Sequence of chain 1.E:
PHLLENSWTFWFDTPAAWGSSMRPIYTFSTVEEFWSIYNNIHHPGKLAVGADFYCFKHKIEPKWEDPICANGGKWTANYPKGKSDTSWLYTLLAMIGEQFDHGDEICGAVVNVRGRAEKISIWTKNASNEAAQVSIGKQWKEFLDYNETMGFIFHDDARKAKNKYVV

Binding-site contacts:
Ligand atom O4' contacts residue TRP25 of chain 1.E at 3.2 Å.
Ligand atom C2 contacts residue TRP25 of chain 1.E at 3.5 Å (hydrophobic).
Ligand atom N2 contacts residue GLU72 of chain 1.E at 3.0 Å (salt-bridge).
Ligand atom C6 contacts residue TRP71 of chain 1.E at 3.4 Å (hydrophobic).
Ligand atom C6 contacts residue TRP25 of chain 1.E at 3.2 Å (hydrophobic).
Ligand atom PB contacts residue ARG121 of chain 1.E at 4.0 Å.
Ligand atom C8 contacts residue TRP71 of chain 1.E at 3.8 Å (hydrophobic).
Ligand atom N1 contacts residue TRP71 of chain 1.E at 3.4 Å.
Ligand atom CM7 contacts residue TRP130 of chain 1.E at 3.8 Å (hydrophobic).
Ligand atom CM7 contacts residue TRP25 of chain 1.E at 3.6 Å (hydrophobic).
Ligand atom N3 contacts residue TRP71 of chain 1.E at 3.5 Å.
Ligand atom O3B contacts residue ARG121 of chain 1.E at 2.8 Å (salt-bridge).
Ligand atom O2B contacts residue ARG121 of chain 1.E at 4.0 Å.
Ligand atom N7 contacts residue TRP71 of chain 1.E at 3.6 Å.
Ligand atom PB contacts residue LYS126 of chain 1.E at 3.8 Å.
Ligand atom C6 contacts residue GLU72 of chain 1.E at 3.1 Å.
Ligand atom C2 contacts residue GLU72 of chain 1.E at 3.0 Å.
Ligand atom C8 contacts residue TRP25 of chain 1.E at 3.4 Å (hydrophobic).
Ligand atom O3B contacts residue LYS126 of chain 1.E at 2.9 Å (salt-bridge).
Ligand atom O3A contacts residue LYS126 of chain 1.E at 3.5 Å (salt-bridge).
Ligand atom C2 contacts residue TRP71 of chain 1.E at 3.6 Å (hydrophobic).
Ligand atom O6 contacts residue GLU72 of chain 1.E at 3.2 Å (salt-bridge).
Ligand atom CM7 contacts residue TRP71 of chain 1.E at 3.8 Å (hydrophobic).
Ligand atom N3 contacts residue TRP25 of chain 1.E at 3.5 Å.
Ligand atom N1 contacts residue TRP25 of chain 1.E at 3.3 Å.
Ligand atom C4 contacts residue TRP71 of chain 1.E at 3.6 Å (hydrophobic).
Ligand atom O6 contacts residue TRP130 of chain 1.E at 3.9 Å.
Ligand atom C1' contacts residue TRP25 of chain 1.E at 3.6 Å (hydrophobic).
Ligand atom C4 contacts residue TRP25 of chain 1.E at 3.4 Å (hydrophobic).
Ligand atom C5 contacts residue TRP25 of chain 1.E at 3.3 Å (hydrophobic).
Ligand atom N2 contacts residue TRP25 of chain 1.E at 3.6 Å.
Ligand atom O6 contacts residue TRP25 of chain 1.E at 3.4 Å (h-bond).
Ligand atom C2' contacts residue TRP71 of chain 1.E at 3.7 Å (hydrophobic).
Ligand atom O6 contacts residue LYS70 of chain 1.E at 3.6 Å.
Ligand atom C5 contacts residue TRP71 of chain 1.E at 3.7 Å (hydrophobic).
Ligand atom N9 contacts residue TRP71 of chain 1.E at 3.7 Å.
Ligand atom N7 contacts residue TRP25 of chain 1.E at 3.3 Å.
Ligand atom N9 contacts residue TRP25 of chain 1.E at 3.6 Å.
Ligand atom O6 contacts residue TRP71 of chain 1.E at 2.9 Å (h-bond).
Ligand atom N1 contacts residue GLU72 of chain 1.E at 2.1 Å (salt-bridge).

This small molecule binds to this protein.
Small molecule (SMILES): C[n+]1cn([C@@H]2O[C@H](CO[P](=O)(O)O[P](=O)(O)OP(=O)(O)O)[C@@H](O)[C@H]2O)c2nc(N)[nH]c(=O)c21